This protein binds this small molecule.
Small molecule (SMILES): CC(=O)N[C@H]1[C@H](O[C@H]2[C@H](O)[C@@H](NC(C)=O)CO[C@@H]2CO)O[C@H](CO)[C@@H](O)[C@@H]1O

Binding-site contacts:
Ligand atom C2 contacts residue ASN12 of chain 33.K at 3.3 Å.
Ligand atom N2 contacts residue ASN12 of chain 33.K at 3.8 Å.
Ligand atom O7 contacts residue ASN12 of chain 33.K at 3.6 Å.
Ligand atom O5 contacts residue ASN12 of chain 33.K at 2.8 Å (h-bond).
Ligand atom C1 contacts residue ASN12 of chain 33.K at 2.2 Å.
Ligand atom C7 contacts residue ASN12 of chain 33.K at 3.9 Å.
Ligand atom C5 contacts residue ASN12 of chain 33.K at 4.2 Å.

Sequence of chain 33.K:
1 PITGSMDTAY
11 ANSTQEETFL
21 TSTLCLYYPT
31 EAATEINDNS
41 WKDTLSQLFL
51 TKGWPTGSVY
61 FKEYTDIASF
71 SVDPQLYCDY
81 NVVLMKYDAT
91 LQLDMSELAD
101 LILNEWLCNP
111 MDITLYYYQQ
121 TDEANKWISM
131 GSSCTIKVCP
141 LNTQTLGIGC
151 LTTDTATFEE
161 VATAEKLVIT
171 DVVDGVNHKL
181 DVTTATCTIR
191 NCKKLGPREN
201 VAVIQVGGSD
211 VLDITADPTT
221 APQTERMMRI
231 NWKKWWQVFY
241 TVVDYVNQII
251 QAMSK